Binding-site contacts:
Ligand atom C17 contacts residue MET93 of chain 1.A at 3.5 Å (hydrophobic).
Ligand atom C6 contacts residue ILE88 of chain 1.A at 3.5 Å (hydrophobic).
Ligand atom C12 contacts residue THR90 of chain 1.A at 3.6 Å.
Ligand atom C9 contacts residue PHE157 of chain 1.A at 3.3 Å (hydrophobic).
Ligand atom C14 contacts residue ALA44 of chain 1.A at 3.8 Å (hydrophobic).
Ligand atom C2 contacts residue PHE157 of chain 1.A at 3.8 Å (hydrophobic).
Ligand atom C17 contacts residue GLY96 of chain 1.A at 3.8 Å.
Ligand atom C27 contacts residue GLY96 of chain 1.A at 3.5 Å.
Ligand atom N3 contacts residue MET93 of chain 1.A at 2.7 Å (h-bond).
Ligand atom C5 contacts residue LYS46 of chain 1.A at 3.6 Å.
Ligand atom C3 contacts residue PHE157 of chain 1.A at 3.6 Å (hydrophobic).
Ligand atom C15 contacts residue LEU145 of chain 1.A at 3.6 Å (hydrophobic).
Ligand atom O2 contacts residue LYS46 of chain 1.A at 3.6 Å.
Ligand atom N3 contacts residue PHE92 of chain 1.A at 3.7 Å.
Ligand atom C22 contacts residue THR94 of chain 1.A at 3.3 Å.
Ligand atom C19 contacts residue LEU23 of chain 1.A at 3.5 Å (hydrophobic).
Ligand atom C13 contacts residue ALA44 of chain 1.A at 3.9 Å (hydrophobic).
Ligand atom N1 contacts residue THR90 of chain 1.A at 3.2 Å (h-bond).
Ligand atom C12 contacts residue ILE88 of chain 1.A at 3.4 Å (hydrophobic).
Ligand atom C27 contacts residue MET93 of chain 1.A at 3.3 Å (hydrophobic).
Ligand atom C10 contacts residue PHE157 of chain 1.A at 3.6 Å (hydrophobic).
Ligand atom C16 contacts residue MET93 of chain 1.A at 3.7 Å (hydrophobic).
Ligand atom N1 contacts residue ALA44 of chain 1.A at 3.7 Å.
Ligand atom C11 contacts residue ILE88 of chain 1.A at 3.4 Å (hydrophobic).
Ligand atom C15 contacts residue ALA44 of chain 1.A at 3.7 Å (hydrophobic).
Ligand atom C21 contacts residue THR94 of chain 1.A at 3.2 Å.
Ligand atom C12 contacts residue LYS46 of chain 1.A at 3.8 Å.
Ligand atom C2 contacts residue THR90 of chain 1.A at 3.5 Å.
Ligand atom C22 contacts residue TYR95 of chain 1.A at 3.7 Å (hydrophobic).
Ligand atom N2 contacts residue MET93 of chain 1.A at 3.0 Å (h-bond).
Ligand atom C15 contacts residue GLU91 of chain 1.A at 3.6 Å.
Ligand atom C14 contacts residue LEU145 of chain 1.A at 3.8 Å (hydrophobic).
Ligand atom C9 contacts residue PHE58 of chain 1.A at 3.5 Å (hydrophobic).
Ligand atom C10 contacts residue MET65 of chain 1.A at 3.5 Å (hydrophobic).
Ligand atom C13 contacts residue THR90 of chain 1.A at 3.2 Å.
Ligand atom C9 contacts residue ALA62 of chain 1.A at 3.8 Å (hydrophobic).
Ligand atom O2 contacts residue ILE88 of chain 1.A at 3.1 Å.
Ligand atom C11 contacts residue MET65 of chain 1.A at 3.8 Å (hydrophobic).
Ligand atom C10 contacts residue ALA62 of chain 1.A at 3.8 Å (hydrophobic).
Ligand atom C8 contacts residue PHE58 of chain 1.A at 3.5 Å (hydrophobic).

A small-molecule ligand and the protein it binds are described below.
Small molecule (SMILES): Cc1nc(Nc2ncc(C(=O)Nc3ccc(Oc4ccccc4)cc3)s2)cc(N2CCN(CCO)CC2)n1

Sequence of chain 1.A:
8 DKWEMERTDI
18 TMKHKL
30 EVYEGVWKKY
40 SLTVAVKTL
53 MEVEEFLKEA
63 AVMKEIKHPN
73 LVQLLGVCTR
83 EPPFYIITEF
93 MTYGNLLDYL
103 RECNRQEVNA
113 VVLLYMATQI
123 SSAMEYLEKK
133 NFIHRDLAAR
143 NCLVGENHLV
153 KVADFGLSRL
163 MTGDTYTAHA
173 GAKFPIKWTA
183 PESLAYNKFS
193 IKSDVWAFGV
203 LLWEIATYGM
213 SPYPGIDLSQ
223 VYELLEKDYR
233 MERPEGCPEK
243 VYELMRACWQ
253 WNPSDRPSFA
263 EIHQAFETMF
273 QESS